Binding-site contacts:
Ligand atom CAR contacts residue ASN59 of chain 1.A at 4.2 Å.
Ligand atom OAX contacts residue ILE58 of chain 1.A at 4.2 Å.
Ligand atom CAO contacts residue ASN59 of chain 1.A at 4.1 Å.
Ligand atom CAD contacts residue ASN59 of chain 1.A at 3.8 Å.
Ligand atom CAO contacts residue ILE58 of chain 1.A at 4.1 Å (hydrophobic).
Ligand atom CAL contacts residue ASN59 of chain 1.A at 3.9 Å.
Ligand atom CAE contacts residue ALA113 of chain 1.A at 4.3 Å (hydrophobic).
Ligand atom OAM contacts residue ASN59 of chain 1.A at 3.8 Å.
Ligand atom OAC contacts residue ASN59 of chain 1.A at 3.5 Å (h-bond).
Ligand atom OAY contacts residue ILE58 of chain 1.A at 3.8 Å.
Ligand atom CAT contacts residue ARG53 of chain 1.A at 4.2 Å.
Ligand atom CAQ contacts residue ASN59 of chain 1.A at 4.1 Å.
Ligand atom OAP contacts residue ASN59 of chain 1.A at 3.4 Å.
Ligand atom CAI contacts residue ASN59 of chain 1.A at 4.1 Å.
Ligand atom CAB contacts residue ASN59 of chain 1.A at 3.6 Å.
Ligand atom OAC contacts residue ALA113 of chain 1.A at 3.6 Å.
Ligand atom OAF contacts residue ASN59 of chain 1.A at 3.5 Å.
Ligand atom CAA contacts residue ALA113 of chain 1.A at 4.3 Å (hydrophobic).
Ligand atom CAQ contacts residue ILE58 of chain 1.A at 3.9 Å (hydrophobic).
Ligand atom CAD contacts residue TYR110 of chain 1.A at 4.0 Å (hydrophobic).
Ligand atom OAG contacts residue ASN59 of chain 1.A at 3.1 Å (h-bond).
Ligand atom CAS contacts residue TYR110 of chain 1.A at 4.3 Å (hydrophobic).
Ligand atom OAX contacts residue ARG53 of chain 1.A at 3.5 Å (salt-bridge).
Ligand atom CAA contacts residue ASN59 of chain 1.A at 4.0 Å.
Ligand atom OAJ contacts residue ASN59 of chain 1.A at 4.2 Å.
Ligand atom CAB contacts residue ALA113 of chain 1.A at 3.9 Å (hydrophobic).
Ligand atom CAN contacts residue ASN59 of chain 1.A at 4.0 Å.
Ligand atom CAS contacts residue ILE58 of chain 1.A at 3.8 Å (hydrophobic).
Ligand atom CAE contacts residue ILE58 of chain 1.A at 3.5 Å (hydrophobic).
Ligand atom CAW contacts residue ILE58 of chain 1.A at 3.8 Å (hydrophobic).
Ligand atom CAU contacts residue ILE58 of chain 1.A at 3.8 Å (hydrophobic).
Ligand atom CAR contacts residue ILE58 of chain 1.A at 3.5 Å (hydrophobic).
Ligand atom CAD contacts residue ILE58 of chain 1.A at 4.0 Å (hydrophobic).
Ligand atom CAT contacts residue ILE58 of chain 1.A at 4.3 Å (hydrophobic).
Ligand atom CAH contacts residue ASN59 of chain 1.A at 4.2 Å.
Ligand atom CAD contacts residue ALA113 of chain 1.A at 3.9 Å (hydrophobic).
Ligand atom CAV contacts residue ILE58 of chain 1.A at 4.1 Å (hydrophobic).
Ligand atom OAP contacts residue ILE58 of chain 1.A at 4.1 Å.
Ligand atom OAF contacts residue ILE58 of chain 1.A at 3.3 Å (h-bond).
Ligand atom CAE contacts residue TYR110 of chain 1.A at 3.9 Å (hydrophobic).

The small molecule below binds the protein below.
Small molecule (SMILES): O=C(O)c1ccc2c(c1)OCCOCCOCCOCCOCCO2

Sequence of chain 1.A:
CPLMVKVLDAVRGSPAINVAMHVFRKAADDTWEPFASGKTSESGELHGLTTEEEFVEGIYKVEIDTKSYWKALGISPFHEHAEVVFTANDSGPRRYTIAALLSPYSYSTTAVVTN